Sequence of chain 1.A:
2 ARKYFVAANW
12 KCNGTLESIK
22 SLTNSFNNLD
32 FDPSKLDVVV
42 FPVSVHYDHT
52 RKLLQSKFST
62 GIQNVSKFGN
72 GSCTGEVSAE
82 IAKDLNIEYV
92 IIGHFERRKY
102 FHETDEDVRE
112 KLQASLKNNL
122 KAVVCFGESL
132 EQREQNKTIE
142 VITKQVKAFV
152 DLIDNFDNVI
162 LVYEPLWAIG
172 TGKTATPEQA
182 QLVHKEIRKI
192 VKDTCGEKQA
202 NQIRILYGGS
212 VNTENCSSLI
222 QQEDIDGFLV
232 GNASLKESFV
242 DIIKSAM

Binding-site contacts:
Ligand atom O2P contacts residue ASN233 of chain 1.A at 2.8 Å (h-bond).
Ligand atom P contacts residue GLY232 of chain 1.A at 3.6 Å.
Ligand atom O3P contacts residue VAL231 of chain 1.A at 3.8 Å.
Ligand atom O2P contacts residue LYS12 of chain 1.A at 4.0 Å.
Ligand atom C2 contacts residue GLY232 of chain 1.A at 3.4 Å.
Ligand atom O1P contacts residue ASN233 of chain 1.A at 4.2 Å.
Ligand atom C1 contacts residue LYS12 of chain 1.A at 3.9 Å.
Ligand atom O4P contacts residue ILE170 of chain 1.A at 3.4 Å.
Ligand atom O1P contacts residue ILE170 of chain 1.A at 4.1 Å.
Ligand atom O1P contacts residue GLY232 of chain 1.A at 3.4 Å.
Ligand atom O2P contacts residue GLY232 of chain 1.A at 3.6 Å.
Ligand atom C2 contacts residue LEU230 of chain 1.A at 4.0 Å (hydrophobic).
Ligand atom P contacts residue ASN233 of chain 1.A at 3.8 Å.
Ligand atom C1 contacts residue GLU165 of chain 1.A at 3.3 Å.
Ligand atom O1 contacts residue HIS95 of chain 1.A at 3.5 Å (h-bond).
Ligand atom O4P contacts residue SER211 of chain 1.A at 2.7 Å (h-bond).
Ligand atom C1 contacts residue GLY232 of chain 1.A at 4.0 Å.
Ligand atom P contacts residue SER211 of chain 1.A at 3.6 Å.
Ligand atom O1P contacts residue GLY171 of chain 1.A at 4.2 Å.
Ligand atom O4P contacts residue GLY210 of chain 1.A at 3.6 Å.
Ligand atom P contacts residue LYS12 of chain 1.A at 4.2 Å.
Ligand atom O1 contacts residue GLY232 of chain 1.A at 4.0 Å.
Ligand atom C2 contacts residue LYS12 of chain 1.A at 4.0 Å.
Ligand atom O2 contacts residue GLU165 of chain 1.A at 2.4 Å (salt-bridge).
Ligand atom O3P contacts residue ASN233 of chain 1.A at 3.6 Å.
Ligand atom C1 contacts residue HIS95 of chain 1.A at 3.5 Å.
Ligand atom O2 contacts residue ASN10 of chain 1.A at 3.9 Å.
Ligand atom O1P contacts residue LYS12 of chain 1.A at 3.1 Å (salt-bridge).
Ligand atom O3P contacts residue SER211 of chain 1.A at 3.5 Å (h-bond).
Ligand atom O1 contacts residue ASN10 of chain 1.A at 3.1 Å (h-bond).
Ligand atom P contacts residue GLY171 of chain 1.A at 3.7 Å.
Ligand atom O4P contacts residue ALA169 of chain 1.A at 3.5 Å (h-bond).
Ligand atom O2P contacts residue GLY171 of chain 1.A at 3.8 Å.
Ligand atom O2 contacts residue LEU230 of chain 1.A at 3.4 Å.
Ligand atom O1 contacts residue LYS12 of chain 1.A at 2.9 Å (salt-bridge).
Ligand atom C2 contacts residue GLU165 of chain 1.A at 3.6 Å.
Ligand atom O3P contacts residue GLY232 of chain 1.A at 2.7 Å (h-bond).
Ligand atom O2 contacts residue HIS95 of chain 1.A at 2.8 Å (h-bond).
Ligand atom O4P contacts residue GLY171 of chain 1.A at 2.8 Å (h-bond).
Ligand atom C1 contacts residue ASN10 of chain 1.A at 3.9 Å.

This small molecule binds to this protein.
Small molecule (SMILES): O=C(O)COP(=O)(O)O